Binding-site contacts:
Ligand atom C1 contacts residue LEU922 of chain 1.A at 4.3 Å (hydrophobic).
Ligand atom C7 contacts residue ASN717 of chain 1.A at 3.4 Å.
Ligand atom C1 contacts residue ASN717 of chain 1.A at 1.4 Å.
Ligand atom O4 contacts residue LEU922 of chain 1.A at 4.2 Å.
Ligand atom C7 contacts residue GLN1071 of chain 1.A at 3.6 Å.
Ligand atom C1 contacts residue GLN1071 of chain 1.A at 3.7 Å.
Ligand atom N2 contacts residue ASN717 of chain 1.A at 2.9 Å (h-bond).
Ligand atom C6 contacts residue LEU922 of chain 1.A at 4.1 Å (hydrophobic).
Ligand atom N2 contacts residue GLN1071 of chain 1.A at 4.3 Å.
Ligand atom O7 contacts residue GLN1071 of chain 1.A at 2.7 Å (h-bond).
Ligand atom O7 contacts residue ASN717 of chain 1.A at 3.5 Å (h-bond).
Ligand atom C5 contacts residue LEU922 of chain 1.A at 3.8 Å (hydrophobic).
Ligand atom O5 contacts residue ASN717 of chain 1.A at 2.4 Å (h-bond).
Ligand atom O5 contacts residue GLN1071 of chain 1.A at 3.8 Å.
Ligand atom C8 contacts residue THR716 of chain 1.A at 4.0 Å.
Ligand atom C8 contacts residue GLN1071 of chain 1.A at 4.4 Å.
Ligand atom O6 contacts residue GLN926 of chain 1.A at 4.5 Å.
Ligand atom C2 contacts residue ASN717 of chain 1.A at 2.5 Å.
Ligand atom C5 contacts residue ASN717 of chain 1.A at 3.7 Å.
Ligand atom C8 contacts residue ASN717 of chain 1.A at 4.5 Å.
Ligand atom C3 contacts residue ASN717 of chain 1.A at 3.8 Å.
Ligand atom C4 contacts residue ASN717 of chain 1.A at 4.2 Å.
Ligand atom C2 contacts residue GLN1071 of chain 1.A at 4.0 Å.

A small-molecule ligand and the protein it binds are described below.
Small molecule (SMILES): CC(=O)N[C@@H]1[C@@H](O)[C@H](O)[C@@H](CO)O[C@H]1O

Sequence of chain 1.A:
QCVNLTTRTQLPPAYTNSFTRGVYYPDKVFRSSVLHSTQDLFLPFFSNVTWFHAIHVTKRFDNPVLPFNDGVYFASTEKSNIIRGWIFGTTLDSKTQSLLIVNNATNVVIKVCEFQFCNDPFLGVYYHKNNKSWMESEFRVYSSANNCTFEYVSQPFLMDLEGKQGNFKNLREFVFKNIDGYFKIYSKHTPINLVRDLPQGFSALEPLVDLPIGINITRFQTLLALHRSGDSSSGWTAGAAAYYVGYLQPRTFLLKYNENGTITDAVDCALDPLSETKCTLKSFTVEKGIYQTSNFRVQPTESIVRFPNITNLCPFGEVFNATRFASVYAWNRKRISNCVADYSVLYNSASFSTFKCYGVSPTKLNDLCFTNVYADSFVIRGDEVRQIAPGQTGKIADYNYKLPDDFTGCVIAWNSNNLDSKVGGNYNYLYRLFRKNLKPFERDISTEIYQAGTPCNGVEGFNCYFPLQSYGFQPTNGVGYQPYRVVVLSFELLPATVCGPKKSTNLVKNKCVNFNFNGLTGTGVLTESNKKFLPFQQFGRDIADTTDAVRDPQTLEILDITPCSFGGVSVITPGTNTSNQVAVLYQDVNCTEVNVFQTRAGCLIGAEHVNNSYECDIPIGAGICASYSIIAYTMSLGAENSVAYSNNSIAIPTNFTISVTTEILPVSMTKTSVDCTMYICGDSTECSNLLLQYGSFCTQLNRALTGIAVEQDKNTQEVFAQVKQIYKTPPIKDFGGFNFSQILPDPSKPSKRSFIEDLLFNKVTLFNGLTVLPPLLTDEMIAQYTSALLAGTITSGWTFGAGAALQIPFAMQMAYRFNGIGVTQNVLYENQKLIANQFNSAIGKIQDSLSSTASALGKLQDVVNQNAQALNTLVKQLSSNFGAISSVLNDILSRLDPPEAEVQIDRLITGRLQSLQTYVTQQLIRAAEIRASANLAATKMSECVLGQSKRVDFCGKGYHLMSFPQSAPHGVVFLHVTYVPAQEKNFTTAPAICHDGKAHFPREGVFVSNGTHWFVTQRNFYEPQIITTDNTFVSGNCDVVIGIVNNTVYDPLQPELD